Sequence of chain 1.B:
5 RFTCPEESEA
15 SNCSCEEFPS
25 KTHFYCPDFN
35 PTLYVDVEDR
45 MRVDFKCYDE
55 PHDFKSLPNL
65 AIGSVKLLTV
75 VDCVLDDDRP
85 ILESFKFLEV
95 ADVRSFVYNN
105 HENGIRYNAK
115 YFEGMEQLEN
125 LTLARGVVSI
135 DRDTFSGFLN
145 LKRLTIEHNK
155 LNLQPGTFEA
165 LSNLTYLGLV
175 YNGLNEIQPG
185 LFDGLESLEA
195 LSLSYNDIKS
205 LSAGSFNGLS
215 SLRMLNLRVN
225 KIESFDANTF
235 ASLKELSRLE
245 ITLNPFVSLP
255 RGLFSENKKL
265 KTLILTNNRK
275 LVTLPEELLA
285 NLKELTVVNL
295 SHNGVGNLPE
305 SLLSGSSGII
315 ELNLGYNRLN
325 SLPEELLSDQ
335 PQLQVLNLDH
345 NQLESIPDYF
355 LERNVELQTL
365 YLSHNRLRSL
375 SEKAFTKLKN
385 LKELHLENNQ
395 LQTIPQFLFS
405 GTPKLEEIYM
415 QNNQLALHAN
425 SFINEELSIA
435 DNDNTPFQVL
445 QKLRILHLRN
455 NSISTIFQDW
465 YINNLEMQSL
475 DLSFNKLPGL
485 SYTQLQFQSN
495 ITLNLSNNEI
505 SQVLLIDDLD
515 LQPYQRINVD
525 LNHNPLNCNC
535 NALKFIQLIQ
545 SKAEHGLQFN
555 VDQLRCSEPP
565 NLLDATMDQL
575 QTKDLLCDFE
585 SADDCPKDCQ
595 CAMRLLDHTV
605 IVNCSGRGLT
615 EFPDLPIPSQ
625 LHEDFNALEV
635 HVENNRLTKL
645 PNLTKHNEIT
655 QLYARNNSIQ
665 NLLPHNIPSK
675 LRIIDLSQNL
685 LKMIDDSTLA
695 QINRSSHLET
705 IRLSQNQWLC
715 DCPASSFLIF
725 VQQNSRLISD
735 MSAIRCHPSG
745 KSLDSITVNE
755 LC

Binding-site contacts:
Ligand atom C1 contacts residue ASN454 of chain 1.B at 1.4 Å.
Ligand atom C3 contacts residue ASN416 of chain 1.B at 4.1 Å.
Ligand atom N2 contacts residue ASN454 of chain 1.B at 2.9 Å (h-bond).
Ligand atom O3 contacts residue ASN416 of chain 1.B at 4.0 Å.
Ligand atom O5 contacts residue ASN454 of chain 1.B at 2.2 Å (h-bond).
Ligand atom C8 contacts residue ASN454 of chain 1.B at 4.3 Å.
Ligand atom C5 contacts residue ASN454 of chain 1.B at 3.5 Å.
Ligand atom C5 contacts residue ASN416 of chain 1.B at 4.3 Å.
Ligand atom C2 contacts residue ASN416 of chain 1.B at 3.4 Å.
Ligand atom O7 contacts residue ASN454 of chain 1.B at 3.1 Å (h-bond).
Ligand atom C8 contacts residue ASN417 of chain 1.B at 4.5 Å.
Ligand atom C3 contacts residue ASN454 of chain 1.B at 3.7 Å.
Ligand atom C4 contacts residue ASN416 of chain 1.B at 3.9 Å.
Ligand atom O5 contacts residue ASN416 of chain 1.B at 3.6 Å (h-bond).
Ligand atom C1 contacts residue ASN416 of chain 1.B at 3.8 Å.
Ligand atom O7 contacts residue GLN415 of chain 1.B at 3.8 Å.
Ligand atom C7 contacts residue ASN416 of chain 1.B at 3.5 Å.
Ligand atom C8 contacts residue ASN416 of chain 1.B at 3.5 Å.
Ligand atom C2 contacts residue ASN454 of chain 1.B at 2.4 Å.
Ligand atom C7 contacts residue ASN454 of chain 1.B at 3.2 Å.
Ligand atom N2 contacts residue ASN416 of chain 1.B at 4.3 Å.
Ligand atom O7 contacts residue ASN416 of chain 1.B at 3.1 Å (h-bond).
Ligand atom C4 contacts residue ASN454 of chain 1.B at 4.0 Å.

This protein binds this small molecule.
Small molecule (SMILES): CC(=O)N[C@H]1[C@H](O[C@H]2[C@H](O)[C@@H](NC(C)=O)CO[C@@H]2CO)O[C@H](CO)[C@@H](O)[C@@H]1O